Sequence of chain 6.D:
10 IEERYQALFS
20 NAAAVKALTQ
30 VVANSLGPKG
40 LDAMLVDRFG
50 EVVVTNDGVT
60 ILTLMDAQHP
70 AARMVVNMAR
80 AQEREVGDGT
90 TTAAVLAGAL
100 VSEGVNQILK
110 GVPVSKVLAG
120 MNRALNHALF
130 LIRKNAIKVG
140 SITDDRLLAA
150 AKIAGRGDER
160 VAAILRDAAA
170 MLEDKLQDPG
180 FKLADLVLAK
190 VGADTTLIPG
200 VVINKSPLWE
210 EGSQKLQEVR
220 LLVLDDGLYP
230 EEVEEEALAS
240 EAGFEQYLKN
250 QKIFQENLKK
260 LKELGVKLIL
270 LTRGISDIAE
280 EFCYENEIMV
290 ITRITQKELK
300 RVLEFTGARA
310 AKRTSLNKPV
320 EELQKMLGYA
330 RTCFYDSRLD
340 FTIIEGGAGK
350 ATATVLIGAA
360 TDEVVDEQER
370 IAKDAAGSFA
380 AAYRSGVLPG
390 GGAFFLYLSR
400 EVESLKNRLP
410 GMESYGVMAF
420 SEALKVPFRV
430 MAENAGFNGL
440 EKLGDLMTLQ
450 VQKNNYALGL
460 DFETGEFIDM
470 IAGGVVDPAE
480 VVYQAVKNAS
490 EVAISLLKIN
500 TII

A protein and the small-molecule ligand that binds it are described below.
Small molecule (SMILES): Nc1ncnc2c1ncn2[C@@H]1O[C@H](CO[P](=O)(O)O[P](=O)(O)NP(=O)(O)O)[C@@H](O)[C@H]1O

Binding-site contacts:
Ligand atom O2G contacts residue ASP87 of chain 6.D at 2.7 Å (salt-bridge).
Ligand atom O2A contacts residue MG1 of chain 6.L at 1.9 Å.
Ligand atom O1G contacts residue ARG155 of chain 6.D at 2.8 Å (salt-bridge).
Ligand atom PA contacts residue MG1 of chain 6.L at 3.4 Å.
Ligand atom O3G contacts residue ASP87 of chain 6.D at 3.4 Å (salt-bridge).
Ligand atom O3G contacts residue GLY88 of chain 6.D at 3.5 Å (h-bond).
Ligand atom O5' contacts residue GLY36 of chain 6.D at 3.4 Å (h-bond).
Ligand atom O1G contacts residue GLY57 of chain 6.D at 3.2 Å (h-bond).
Ligand atom O1A contacts residue GLY36 of chain 6.D at 3.3 Å (h-bond).
Ligand atom C4 contacts residue PRO37 of chain 6.D at 3.4 Å (hydrophobic).
Ligand atom PB contacts residue MG1 of chain 6.L at 3.2 Å.
Ligand atom O3G contacts residue THR89 of chain 6.D at 2.7 Å (h-bond).
Ligand atom N3 contacts residue GLY390 of chain 6.D at 3.5 Å.
Ligand atom O2B contacts residue ASP87 of chain 6.D at 2.7 Å (salt-bridge).
Ligand atom O1A contacts residue ASN55 of chain 6.D at 3.4 Å (h-bond).
Ligand atom O2B contacts residue MG1 of chain 6.L at 1.9 Å.
Ligand atom O2G contacts residue ASP373 of chain 6.D at 3.1 Å (salt-bridge).
Ligand atom O3A contacts residue THR90 of chain 6.D at 3.1 Å.
Ligand atom O2' contacts residue GLY389 of chain 6.D at 3.4 Å.
Ligand atom C5 contacts residue PRO37 of chain 6.D at 3.2 Å (hydrophobic).
Ligand atom O2G contacts residue MG1 of chain 6.L at 1.9 Å.
Ligand atom O1B contacts residue THR90 of chain 6.D at 3.5 Å.
Ligand atom N3 contacts residue PHE461 of chain 6.D at 3.5 Å.
Ligand atom C8 contacts residue ILE152 of chain 6.D at 3.5 Å (hydrophobic).
Ligand atom O1A contacts residue SER34 of chain 6.D at 3.3 Å (h-bond).
Ligand atom O1B contacts residue THR91 of chain 6.D at 2.5 Å (h-bond).
Ligand atom PB contacts residue THR90 of chain 6.D at 3.4 Å.
Ligand atom C2' contacts residue ASP476 of chain 6.D at 3.5 Å.
Ligand atom O2' contacts residue GLY390 of chain 6.D at 3.1 Å (h-bond).
Ligand atom O1B contacts residue GLY88 of chain 6.D at 3.0 Å.
Ligand atom N7 contacts residue PRO37 of chain 6.D at 3.4 Å.
Ligand atom PG contacts residue MG1 of chain 6.L at 3.3 Å.
Ligand atom O1G contacts residue ASP56 of chain 6.D at 3.3 Å.
Ligand atom O2' contacts residue ASP476 of chain 6.D at 3.0 Å (salt-bridge).
Ligand atom O3' contacts residue MET430 of chain 6.D at 3.1 Å.
Ligand atom C2 contacts residue PHE461 of chain 6.D at 3.4 Å (hydrophobic).
Ligand atom N3B contacts residue THR90 of chain 6.D at 3.0 Å.
Ligand atom O3A contacts residue LEU35 of chain 6.D at 3.5 Å.
Ligand atom O2G contacts residue ARG155 of chain 6.D at 3.4 Å (salt-bridge).
Ligand atom O2B contacts residue GLY88 of chain 6.D at 3.5 Å (h-bond).